Sequence of chain 1.AA:
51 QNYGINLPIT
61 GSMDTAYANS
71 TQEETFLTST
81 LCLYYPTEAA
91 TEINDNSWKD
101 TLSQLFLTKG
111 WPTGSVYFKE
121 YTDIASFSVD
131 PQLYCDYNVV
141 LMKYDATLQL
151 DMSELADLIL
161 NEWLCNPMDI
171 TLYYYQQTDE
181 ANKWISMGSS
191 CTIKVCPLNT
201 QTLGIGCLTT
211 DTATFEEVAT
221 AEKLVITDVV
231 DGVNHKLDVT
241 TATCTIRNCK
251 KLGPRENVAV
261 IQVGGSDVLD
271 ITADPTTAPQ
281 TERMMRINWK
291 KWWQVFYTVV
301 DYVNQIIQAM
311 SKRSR

Binding-site contacts:
Ligand atom C5 contacts residue ASN69 of chain 1.AA at 3.7 Å.
Ligand atom O6 contacts residue ASN69 of chain 1.AA at 4.1 Å.
Ligand atom C3 contacts residue ASN69 of chain 1.AA at 3.8 Å.
Ligand atom O7 contacts residue ASN69 of chain 1.AA at 4.5 Å.
Ligand atom C1 contacts residue ASN69 of chain 1.AA at 1.4 Å.
Ligand atom C7 contacts residue ASN69 of chain 1.AA at 3.9 Å.
Ligand atom O5 contacts residue ASN69 of chain 1.AA at 2.4 Å (h-bond).
Ligand atom C4 contacts residue ASN69 of chain 1.AA at 4.2 Å.
Ligand atom C2 contacts residue ASN69 of chain 1.AA at 2.4 Å.
Ligand atom N2 contacts residue ASN69 of chain 1.AA at 2.9 Å (h-bond).

A protein and the small-molecule ligand that binds it are described below.
Small molecule (SMILES): CC(=O)N[C@@H]1[C@@H](O)[C@H](O)[C@@H](CO)O[C@H]1O